This small molecule binds to this protein.
Small molecule (SMILES): CC(=O)N[C@@H]1[C@@H](O)[C@H](O)[C@@H](CO)O[C@H]1O

Binding-site contacts:
Ligand atom C8 contacts residue ASN469 of chain 1.A at 4.3 Å.
Ligand atom C7 contacts residue ASN469 of chain 1.A at 3.4 Å.
Ligand atom C4 contacts residue ASN469 of chain 1.A at 4.3 Å.
Ligand atom O7 contacts residue ASN469 of chain 1.A at 3.2 Å (h-bond).
Ligand atom C5 contacts residue ASN469 of chain 1.A at 3.7 Å.
Ligand atom O5 contacts residue ASN469 of chain 1.A at 2.4 Å (h-bond).
Ligand atom N2 contacts residue ASN469 of chain 1.A at 3.0 Å (h-bond).
Ligand atom C1 contacts residue ASN469 of chain 1.A at 1.5 Å.
Ligand atom C2 contacts residue ASN469 of chain 1.A at 2.5 Å.
Ligand atom C3 contacts residue ASN469 of chain 1.A at 3.9 Å.

Sequence of chain 1.A:
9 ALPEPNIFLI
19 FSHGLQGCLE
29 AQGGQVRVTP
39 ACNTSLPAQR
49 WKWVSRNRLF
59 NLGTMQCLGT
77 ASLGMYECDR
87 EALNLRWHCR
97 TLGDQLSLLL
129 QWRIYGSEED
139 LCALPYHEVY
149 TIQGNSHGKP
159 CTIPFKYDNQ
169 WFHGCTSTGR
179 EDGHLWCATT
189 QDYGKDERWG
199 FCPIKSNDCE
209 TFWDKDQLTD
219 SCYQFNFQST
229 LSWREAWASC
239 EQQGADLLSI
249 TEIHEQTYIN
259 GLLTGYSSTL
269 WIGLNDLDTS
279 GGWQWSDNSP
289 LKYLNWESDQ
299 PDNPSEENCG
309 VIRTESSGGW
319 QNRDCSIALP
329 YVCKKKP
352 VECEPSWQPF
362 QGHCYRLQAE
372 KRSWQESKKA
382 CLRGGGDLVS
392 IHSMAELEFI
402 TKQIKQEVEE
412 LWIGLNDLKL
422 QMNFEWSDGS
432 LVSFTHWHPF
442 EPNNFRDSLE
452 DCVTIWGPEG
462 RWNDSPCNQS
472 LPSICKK